Sequence of chain 1.A:
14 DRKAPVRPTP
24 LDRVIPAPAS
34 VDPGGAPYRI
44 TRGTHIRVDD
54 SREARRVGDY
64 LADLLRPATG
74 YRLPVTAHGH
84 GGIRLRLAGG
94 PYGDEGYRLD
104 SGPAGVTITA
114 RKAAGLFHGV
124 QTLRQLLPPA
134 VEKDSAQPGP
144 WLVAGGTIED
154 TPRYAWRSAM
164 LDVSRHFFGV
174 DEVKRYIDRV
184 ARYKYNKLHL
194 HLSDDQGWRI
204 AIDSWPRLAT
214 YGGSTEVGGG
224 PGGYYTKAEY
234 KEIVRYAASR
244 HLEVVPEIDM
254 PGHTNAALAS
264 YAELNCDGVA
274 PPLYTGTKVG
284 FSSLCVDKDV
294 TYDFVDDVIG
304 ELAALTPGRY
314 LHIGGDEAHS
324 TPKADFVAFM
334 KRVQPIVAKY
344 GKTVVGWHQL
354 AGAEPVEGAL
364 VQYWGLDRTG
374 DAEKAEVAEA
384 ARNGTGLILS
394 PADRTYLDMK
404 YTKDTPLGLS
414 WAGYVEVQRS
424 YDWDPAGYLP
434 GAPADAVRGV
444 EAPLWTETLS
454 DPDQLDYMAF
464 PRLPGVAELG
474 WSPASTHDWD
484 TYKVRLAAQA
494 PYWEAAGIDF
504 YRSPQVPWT

Binding-site contacts:
Ligand atom C6 contacts residue GLU450 of chain 1.A at 3.8 Å.
Ligand atom O7 contacts residue TRP367 of chain 1.A at 3.8 Å.
Ligand atom C8 contacts residue TRP367 of chain 1.A at 3.6 Å (hydrophobic).
Ligand atom C4 contacts residue ARG168 of chain 1.A at 3.8 Å.
Ligand atom O7 contacts residue TYR399 of chain 1.A at 2.6 Å (h-bond).
Ligand atom C2 contacts residue GLU320 of chain 1.A at 3.2 Å.
Ligand atom C7 contacts residue TRP448 of chain 1.A at 3.7 Å (hydrophobic).
Ligand atom C3 contacts residue TRP448 of chain 1.A at 3.8 Å (hydrophobic).
Ligand atom C1 contacts residue GLU320 of chain 1.A at 3.6 Å.
Ligand atom O1 contacts residue GLU320 of chain 1.A at 2.5 Å (salt-bridge).
Ligand atom C7 contacts residue ASP319 of chain 1.A at 3.5 Å.
Ligand atom O7 contacts residue TRP448 of chain 1.A at 3.4 Å.
Ligand atom N2 contacts residue ASP319 of chain 1.A at 2.9 Å (salt-bridge).
Ligand atom C7 contacts residue TYR399 of chain 1.A at 3.5 Å (hydrophobic).
Ligand atom C4 contacts residue GLU450 of chain 1.A at 3.2 Å.
Ligand atom C8 contacts residue TRP350 of chain 1.A at 3.6 Å (hydrophobic).
Ligand atom C6 contacts residue TRP448 of chain 1.A at 3.8 Å (hydrophobic).
Ligand atom C4 contacts residue TRP448 of chain 1.A at 3.8 Å (hydrophobic).
Ligand atom O4 contacts residue GLU450 of chain 1.A at 2.6 Å (salt-bridge).
Ligand atom C5 contacts residue TRP448 of chain 1.A at 3.7 Å (hydrophobic).
Ligand atom O1 contacts residue GOL1 of chain 1.G at 2.7 Å (h-bond).
Ligand atom O6 contacts residue LEU412 of chain 1.A at 3.8 Å.
Ligand atom O6 contacts residue ASP401 of chain 1.A at 2.6 Å (salt-bridge).
Ligand atom O3 contacts residue ARG168 of chain 1.A at 2.8 Å (salt-bridge).
Ligand atom C8 contacts residue ASP319 of chain 1.A at 3.2 Å.
Ligand atom O6 contacts residue TRP414 of chain 1.A at 2.9 Å (h-bond).
Ligand atom C6 contacts residue LEU412 of chain 1.A at 3.6 Å (hydrophobic).
Ligand atom C6 contacts residue TRP414 of chain 1.A at 3.7 Å (hydrophobic).
Ligand atom O5 contacts residue TRP414 of chain 1.A at 3.6 Å (h-bond).
Ligand atom C1 contacts residue GOL1 of chain 1.G at 3.5 Å.
Ligand atom O4 contacts residue TRP448 of chain 1.A at 3.1 Å.
Ligand atom O3 contacts residue HIS256 of chain 1.A at 3.4 Å.
Ligand atom O5 contacts residue GOL1 of chain 1.G at 3.3 Å (h-bond).
Ligand atom O1 contacts residue TRP414 of chain 1.A at 3.6 Å.
Ligand atom O4 contacts residue ARG168 of chain 1.A at 2.8 Å (salt-bridge).
Ligand atom O1 contacts residue TRP367 of chain 1.A at 3.3 Å.
Ligand atom N2 contacts residue GLU320 of chain 1.A at 3.2 Å (salt-bridge).
Ligand atom O3 contacts residue TRP448 of chain 1.A at 3.8 Å.
Ligand atom C8 contacts residue TYR399 of chain 1.A at 3.6 Å (hydrophobic).
Ligand atom C6 contacts residue ASP401 of chain 1.A at 3.1 Å.

The small molecule below binds the protein below.
Small molecule (SMILES): CC(=O)N[C@@H]1[C@@H](O)[C@H](O)[C@@H](CO)O[C@H]1O